This small molecule binds to this protein.
Small molecule (SMILES): CC(=O)N[C@@H]1[C@@H](O)[C@H](O)[C@@H](CO)O[C@H]1O

Sequence of chain 3.B:
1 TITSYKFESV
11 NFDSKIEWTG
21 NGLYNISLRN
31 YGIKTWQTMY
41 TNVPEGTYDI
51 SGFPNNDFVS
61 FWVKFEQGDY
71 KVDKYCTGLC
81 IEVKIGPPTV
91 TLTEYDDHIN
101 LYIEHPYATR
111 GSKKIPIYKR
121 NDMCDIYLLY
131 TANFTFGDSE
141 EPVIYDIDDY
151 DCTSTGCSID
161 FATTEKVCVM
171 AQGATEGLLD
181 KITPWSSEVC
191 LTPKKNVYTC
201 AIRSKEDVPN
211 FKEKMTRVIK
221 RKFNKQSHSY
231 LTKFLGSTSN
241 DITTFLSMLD

Binding-site contacts:
Ligand atom C1 contacts residue ASN133 of chain 3.B at 1.4 Å.
Ligand atom C4 contacts residue ASN133 of chain 3.B at 4.2 Å.
Ligand atom C7 contacts residue MET170 of chain 3.B at 4.0 Å (hydrophobic).
Ligand atom O5 contacts residue PRO142 of chain 3.B at 4.4 Å.
Ligand atom C5 contacts residue ASN133 of chain 3.B at 3.7 Å.
Ligand atom C3 contacts residue ASN133 of chain 3.B at 3.8 Å.
Ligand atom C2 contacts residue ASN133 of chain 3.B at 2.4 Å.
Ligand atom N2 contacts residue TRP185 of chain 3.B at 4.0 Å.
Ligand atom C8 contacts residue TRP185 of chain 3.B at 3.9 Å (hydrophobic).
Ligand atom C6 contacts residue ILE144 of chain 3.B at 4.0 Å (hydrophobic).
Ligand atom O5 contacts residue ILE144 of chain 3.B at 3.1 Å.
Ligand atom C5 contacts residue ILE144 of chain 3.B at 3.9 Å (hydrophobic).
Ligand atom C7 contacts residue TRP185 of chain 3.B at 4.5 Å (hydrophobic).
Ligand atom O7 contacts residue MET170 of chain 3.B at 3.6 Å.
Ligand atom N2 contacts residue MET170 of chain 3.B at 4.4 Å.
Ligand atom C1 contacts residue ILE144 of chain 3.B at 3.5 Å (hydrophobic).
Ligand atom O5 contacts residue ASN133 of chain 3.B at 2.4 Å (h-bond).
Ligand atom C7 contacts residue ASN133 of chain 3.B at 4.1 Å.
Ligand atom N2 contacts residue ASN133 of chain 3.B at 2.9 Å (h-bond).